Sequence of chain 2.A:
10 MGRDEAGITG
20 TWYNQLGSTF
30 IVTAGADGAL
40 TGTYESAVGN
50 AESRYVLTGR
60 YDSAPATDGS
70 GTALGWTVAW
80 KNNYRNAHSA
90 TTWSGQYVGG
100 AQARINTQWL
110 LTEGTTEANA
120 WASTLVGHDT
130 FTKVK

A small-molecule ligand and the protein it binds are described below.
Small molecule (SMILES): O=C(CCCC[C@@H]1SC[C@@H]2NC(=O)N[C@@H]21)NCC[N+]1(Cc2ccccn2)Cc2cccc[n+]2[Fe]1

Binding-site contacts:
Ligand atom C10 contacts residue TRP120 of chain 4.A at 3.7 Å (hydrophobic).
Ligand atom C9 contacts residue ASP128 of chain 2.A at 3.7 Å.
Ligand atom O2 contacts residue TYR43 of chain 2.A at 2.7 Å (h-bond).
Ligand atom C13 contacts residue LEU124 of chain 2.A at 3.6 Å (hydrophobic).
Ligand atom C10 contacts residue VAL47 of chain 2.A at 3.7 Å (hydrophobic).
Ligand atom C9 contacts residue LEU25 of chain 2.A at 3.6 Å (hydrophobic).
Ligand atom O1 contacts residue ASN49 of chain 2.A at 2.8 Å (h-bond).
Ligand atom C7 contacts residue TRP108 of chain 2.A at 3.4 Å (hydrophobic).
Ligand atom C13 contacts residue SER122 of chain 2.A at 3.8 Å.
Ligand atom C24 contacts residue SER88 of chain 2.A at 3.7 Å.
Ligand atom C5 contacts residue VAL47 of chain 2.A at 3.7 Å (hydrophobic).
Ligand atom C20 contacts residue TRP120 of chain 4.A at 3.2 Å (hydrophobic).
Ligand atom C14 contacts residue ALA121 of chain 2.A at 3.6 Å (hydrophobic).
Ligand atom C21 contacts residue TRP120 of chain 4.A at 3.6 Å (hydrophobic).
Ligand atom C24 contacts residue GLU112 of chain 2.A at 3.4 Å.
Ligand atom O1 contacts residue GLY48 of chain 2.A at 3.6 Å.
Ligand atom C2 contacts residue ASN49 of chain 2.A at 3.6 Å.
Ligand atom C9 contacts residue SER27 of chain 2.A at 3.7 Å.
Ligand atom C14 contacts residue SER122 of chain 2.A at 3.4 Å.
Ligand atom S1 contacts residue TRP79 of chain 2.A at 3.6 Å.
Ligand atom C12 contacts residue GLU112 of chain 2.A at 3.2 Å.
Ligand atom O2 contacts residue ASN23 of chain 2.A at 3.0 Å (h-bond).
Ligand atom S1 contacts residue THR90 of chain 2.A at 3.4 Å (h-bond).
Ligand atom C2 contacts residue TRP79 of chain 2.A at 3.6 Å (hydrophobic).
Ligand atom O2 contacts residue SER27 of chain 2.A at 2.7 Å (h-bond).
Ligand atom C9 contacts residue TYR43 of chain 2.A at 3.5 Å (hydrophobic).
Ligand atom C11 contacts residue GLU112 of chain 2.A at 2.8 Å.
Ligand atom N6 contacts residue SER88 of chain 2.A at 2.9 Å (h-bond).
Ligand atom FE1 contacts residue GLU112 of chain 2.A at 2.2 Å.
Ligand atom C1 contacts residue ASN49 of chain 2.A at 3.7 Å.
Ligand atom N1 contacts residue ASP128 of chain 2.A at 2.8 Å (salt-bridge).
Ligand atom C5 contacts residue SER45 of chain 2.A at 3.4 Å.
Ligand atom N3 contacts residue GLU112 of chain 2.A at 3.2 Å (salt-bridge).
Ligand atom C6 contacts residue TRP120 of chain 4.A at 3.7 Å (hydrophobic).
Ligand atom C15 contacts residue ALA121 of chain 2.A at 3.1 Å (hydrophobic).
Ligand atom N2 contacts residue SER45 of chain 2.A at 3.0 Å (h-bond).
Ligand atom N2 contacts residue VAL47 of chain 2.A at 3.6 Å.
Ligand atom C19 contacts residue TRP120 of chain 4.A at 3.6 Å (hydrophobic).
Ligand atom C19 contacts residue ALA121 of chain 4.A at 3.5 Å (hydrophobic).
Ligand atom N4 contacts residue GLU112 of chain 2.A at 3.0 Å (salt-bridge).

Sequence of chain 4.A:
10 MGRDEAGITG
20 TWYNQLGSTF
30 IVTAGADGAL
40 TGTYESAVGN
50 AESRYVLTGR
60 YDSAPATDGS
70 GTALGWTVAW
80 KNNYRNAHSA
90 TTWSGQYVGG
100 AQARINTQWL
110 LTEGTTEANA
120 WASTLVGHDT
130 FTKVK